Sequence of chain 1.T:
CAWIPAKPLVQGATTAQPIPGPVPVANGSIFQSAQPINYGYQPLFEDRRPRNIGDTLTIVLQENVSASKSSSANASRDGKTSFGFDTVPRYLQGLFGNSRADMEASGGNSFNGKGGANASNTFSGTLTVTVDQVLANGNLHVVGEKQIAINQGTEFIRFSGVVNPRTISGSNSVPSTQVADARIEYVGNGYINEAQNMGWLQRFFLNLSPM

Sequence of chain 1.V:
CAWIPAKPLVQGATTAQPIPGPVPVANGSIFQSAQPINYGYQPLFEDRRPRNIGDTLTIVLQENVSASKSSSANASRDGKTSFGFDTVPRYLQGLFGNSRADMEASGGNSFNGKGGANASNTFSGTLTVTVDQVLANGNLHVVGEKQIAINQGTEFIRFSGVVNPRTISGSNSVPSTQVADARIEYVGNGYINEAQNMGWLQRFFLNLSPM

Binding-site contacts:
Ligand atom C5 contacts residue TRP221 of chain 1.U at 4.3 Å (hydrophobic).
Ligand atom O1 contacts residue TRP24 of chain 1.V at 3.3 Å.
Ligand atom C1 contacts residue LEU229 of chain 1.T at 4.3 Å (hydrophobic).
Ligand atom C7 contacts residue TRP221 of chain 1.U at 3.7 Å (hydrophobic).
Ligand atom C1 contacts residue TRP24 of chain 1.V at 4.2 Å (hydrophobic).
Ligand atom O1 contacts residue CYS22 of chain 1.V at 2.6 Å (h-bond).
Ligand atom C3 contacts residue CYS22 of chain 1.V at 3.6 Å (hydrophobic).
Ligand atom C2 contacts residue CYS22 of chain 1.V at 2.6 Å (hydrophobic).
Ligand atom C2 contacts residue ASN228 of chain 1.T at 3.9 Å.
Ligand atom C3 contacts residue LEU229 of chain 1.T at 4.2 Å (hydrophobic).
Ligand atom C2 contacts residue LEU229 of chain 1.T at 3.9 Å (hydrophobic).
Ligand atom C1 contacts residue CYS22 of chain 1.V at 1.7 Å (hydrophobic).
Ligand atom C4 contacts residue LEU229 of chain 1.T at 4.0 Å (hydrophobic).
Ligand atom C6 contacts residue TRP221 of chain 1.U at 4.5 Å (hydrophobic).
Ligand atom C1 contacts residue ASN228 of chain 1.T at 4.5 Å.
Ligand atom C8 contacts residue TRP221 of chain 1.U at 4.0 Å (hydrophobic).
Ligand atom C4 contacts residue TRP221 of chain 1.U at 4.2 Å (hydrophobic).
Ligand atom C1 contacts residue ALA23 of chain 1.V at 4.4 Å (hydrophobic).
Ligand atom O1 contacts residue LEU229 of chain 1.T at 4.2 Å.

Sequence of chain 1.U:
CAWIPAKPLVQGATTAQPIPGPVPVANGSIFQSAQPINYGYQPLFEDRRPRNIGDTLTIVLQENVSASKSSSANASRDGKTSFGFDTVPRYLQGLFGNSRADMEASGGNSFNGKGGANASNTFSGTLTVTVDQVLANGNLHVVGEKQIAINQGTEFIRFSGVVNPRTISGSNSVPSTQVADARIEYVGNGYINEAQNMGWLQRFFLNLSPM

A small-molecule ligand and the protein it binds are described below.
Small molecule (SMILES): CCCCCCCC(=O)O